Sequence of chain 1.U:
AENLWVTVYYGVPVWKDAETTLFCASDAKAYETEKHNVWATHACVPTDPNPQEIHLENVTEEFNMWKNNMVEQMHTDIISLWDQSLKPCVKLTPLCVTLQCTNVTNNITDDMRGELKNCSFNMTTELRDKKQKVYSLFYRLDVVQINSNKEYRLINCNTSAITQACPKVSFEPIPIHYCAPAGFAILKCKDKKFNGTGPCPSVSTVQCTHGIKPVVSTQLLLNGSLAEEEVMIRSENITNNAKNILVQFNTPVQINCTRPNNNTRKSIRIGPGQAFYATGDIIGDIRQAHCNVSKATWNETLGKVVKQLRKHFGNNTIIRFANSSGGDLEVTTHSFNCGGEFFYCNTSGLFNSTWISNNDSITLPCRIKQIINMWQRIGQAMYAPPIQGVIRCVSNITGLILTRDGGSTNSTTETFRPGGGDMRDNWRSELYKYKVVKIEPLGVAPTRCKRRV

Binding-site contacts:
Ligand atom O6 contacts residue ARG113 of chain 1.U at 4.5 Å.
Ligand atom O3 contacts residue ASN103 of chain 1.U at 3.9 Å.
Ligand atom O6 contacts residue ASN103 of chain 1.U at 3.9 Å.
Ligand atom O5 contacts residue ARG140 of chain 1.U at 4.3 Å.
Ligand atom C6 contacts residue ARG140 of chain 1.U at 4.3 Å.
Ligand atom C5 contacts residue ASN103 of chain 1.U at 3.3 Å.
Ligand atom O5 contacts residue ASN103 of chain 1.U at 2.1 Å (h-bond).
Ligand atom C3 contacts residue ASN103 of chain 1.U at 3.0 Å.
Ligand atom C4 contacts residue ASN103 of chain 1.U at 3.4 Å.
Ligand atom C1 contacts residue ASN103 of chain 1.U at 1.4 Å.
Ligand atom C6 contacts residue ASN103 of chain 1.U at 4.3 Å.
Ligand atom C2 contacts residue ASN103 of chain 1.U at 1.6 Å.
Ligand atom O6 contacts residue ARG140 of chain 1.U at 3.0 Å (salt-bridge).
Ligand atom O3 contacts residue ILE108 of chain 1.U at 3.8 Å.
Ligand atom O7 contacts residue ASN103 of chain 1.U at 3.9 Å.
Ligand atom N2 contacts residue ASN103 of chain 1.U at 2.4 Å (h-bond).
Ligand atom C7 contacts residue ASN103 of chain 1.U at 3.4 Å.

This small molecule binds to this protein.
Small molecule (SMILES): CC(=O)N[C@@H]1[C@@H](O)[C@H](O)[C@@H](CO)O[C@H]1O